Binding-site contacts:
Ligand atom C27 contacts residue VAL29 of chain 1.A at 3.5 Å (hydrophobic).
Ligand atom C27 contacts residue PRO24 of chain 1.A at 3.4 Å (hydrophobic).
Ligand atom C25 contacts residue PRO24 of chain 1.A at 3.9 Å (hydrophobic).
Ligand atom C33 contacts residue TRP23 of chain 1.A at 4.1 Å (hydrophobic).
Ligand atom N29 contacts residue ASN80 of chain 1.A at 3.1 Å (h-bond).
Ligand atom N28 contacts residue VAL29 of chain 1.A at 3.7 Å.
Ligand atom C21 contacts residue TRP23 of chain 1.A at 3.7 Å (hydrophobic).
Ligand atom C23 contacts residue PRO24 of chain 1.A at 3.8 Å (hydrophobic).
Ligand atom N28 contacts residue ASN80 of chain 1.A at 3.7 Å.
Ligand atom C01 contacts residue TRP23 of chain 1.A at 3.4 Å (hydrophobic).
Ligand atom C22 contacts residue TRP23 of chain 1.A at 3.7 Å (hydrophobic).
Ligand atom N28 contacts residue VAL86 of chain 1.A at 3.8 Å.
Ligand atom C22 contacts residue PRO24 of chain 1.A at 3.9 Å (hydrophobic).
Ligand atom N30 contacts residue VAL86 of chain 1.A at 3.7 Å.
Ligand atom C20 contacts residue LEU33 of chain 1.A at 4.1 Å (hydrophobic).
Ligand atom N29 contacts residue PHE79 of chain 1.A at 4.0 Å.
Ligand atom N29 contacts residue TYR37 of chain 1.A at 3.9 Å.
Ligand atom C31 contacts residue VAL34 of chain 1.A at 4.0 Å (hydrophobic).
Ligand atom C19 contacts residue LEU33 of chain 1.A at 3.8 Å (hydrophobic).
Ligand atom C03 contacts residue TRP23 of chain 1.A at 3.6 Å (hydrophobic).
Ligand atom C31 contacts residue ASN80 of chain 1.A at 3.4 Å.
Ligand atom N06 contacts residue TRP23 of chain 1.A at 4.0 Å.
Ligand atom N32 contacts residue VAL34 of chain 1.A at 3.4 Å.
Ligand atom C23 contacts residue TRP23 of chain 1.A at 3.9 Å (hydrophobic).
Ligand atom C33 contacts residue VAL34 of chain 1.A at 3.9 Å (hydrophobic).
Ligand atom N30 contacts residue ASN80 of chain 1.A at 3.8 Å.
Ligand atom C20 contacts residue TRP23 of chain 1.A at 3.9 Å (hydrophobic).
Ligand atom N29 contacts residue VAL86 of chain 1.A at 3.7 Å.
Ligand atom C34 contacts residue VAL34 of chain 1.A at 4.0 Å (hydrophobic).
Ligand atom N02 contacts residue TRP23 of chain 1.A at 3.8 Å.
Ligand atom C34 contacts residue TRP23 of chain 1.A at 4.1 Å (hydrophobic).
Ligand atom N18 contacts residue LEU33 of chain 1.A at 3.8 Å.
Ligand atom N24 contacts residue PRO24 of chain 1.A at 2.9 Å (h-bond).
Ligand atom C26 contacts residue PRO24 of chain 1.A at 4.1 Å (hydrophobic).
Ligand atom C27 contacts residue VAL86 of chain 1.A at 3.8 Å (hydrophobic).
Ligand atom C26 contacts residue VAL86 of chain 1.A at 3.8 Å (hydrophobic).
Ligand atom N04 contacts residue TRP23 of chain 1.A at 3.6 Å.
Ligand atom C31 contacts residue PHE79 of chain 1.A at 4.1 Å (hydrophobic).
Ligand atom C26 contacts residue VAL29 of chain 1.A at 4.1 Å (hydrophobic).
Ligand atom C05 contacts residue TRP23 of chain 1.A at 3.7 Å (hydrophobic).

The protein below binds the small molecule below.
Small molecule (SMILES): C/N=C(\NC)Nc1ccc(N2CCC[C@H]2C(=O)NCc2ccc3[nH]c(-c4cnnn4C)nc3c2)cc1

Sequence of chain 1.A:
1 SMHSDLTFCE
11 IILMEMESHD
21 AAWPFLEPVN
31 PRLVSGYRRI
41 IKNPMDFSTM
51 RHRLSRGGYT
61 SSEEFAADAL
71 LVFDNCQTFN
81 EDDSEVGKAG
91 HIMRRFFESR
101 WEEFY